The protein below binds the small molecule below.
Small molecule (SMILES): Cc1ccc(Nc2cc(N[C@@H]3CCCC[C@@H]3N)nnc2C(N)=O)nc1C

Sequence of chain 1.A:
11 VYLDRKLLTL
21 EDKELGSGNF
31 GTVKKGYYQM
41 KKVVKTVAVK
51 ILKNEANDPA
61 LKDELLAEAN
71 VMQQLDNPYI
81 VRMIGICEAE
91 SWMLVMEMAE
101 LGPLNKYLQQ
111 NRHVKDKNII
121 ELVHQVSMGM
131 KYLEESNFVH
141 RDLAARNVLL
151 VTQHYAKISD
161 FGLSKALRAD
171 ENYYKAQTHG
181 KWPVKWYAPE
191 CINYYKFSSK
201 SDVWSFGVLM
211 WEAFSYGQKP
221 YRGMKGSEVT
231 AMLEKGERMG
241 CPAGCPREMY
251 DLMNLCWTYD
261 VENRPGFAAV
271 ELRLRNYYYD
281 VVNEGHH

Binding-site contacts:
Ligand atom N25 contacts residue ASP160 of chain 1.A at 2.7 Å (salt-bridge).
Ligand atom C12 contacts residue GLY102 of chain 1.A at 3.9 Å.
Ligand atom C15 contacts residue ALA99 of chain 1.A at 3.2 Å (hydrophobic).
Ligand atom C5 contacts residue LEU149 of chain 1.A at 3.2 Å (hydrophobic).
Ligand atom C5 contacts residue ALA48 of chain 1.A at 4.0 Å (hydrophobic).
Ligand atom N25 contacts residue ASN147 of chain 1.A at 3.3 Å (h-bond).
Ligand atom C14 contacts residue GLU100 of chain 1.A at 3.8 Å.
Ligand atom C9 contacts residue ALA48 of chain 1.A at 3.5 Å (hydrophobic).
Ligand atom C19 contacts residue PRO103 of chain 1.A at 3.9 Å (hydrophobic).
Ligand atom N11 contacts residue GLU97 of chain 1.A at 3.0 Å (salt-bridge).
Ligand atom C6 contacts residue LEU149 of chain 1.A at 3.1 Å (hydrophobic).
Ligand atom C8 contacts residue LEU149 of chain 1.A at 3.7 Å (hydrophobic).
Ligand atom C9 contacts residue LEU149 of chain 1.A at 3.5 Å (hydrophobic).
Ligand atom N25 contacts residue ARG146 of chain 1.A at 2.9 Å (salt-bridge).
Ligand atom N4 contacts residue MET96 of chain 1.A at 3.5 Å.
Ligand atom N2 contacts residue VAL33 of chain 1.A at 3.9 Å.
Ligand atom N11 contacts residue ALA48 of chain 1.A at 3.6 Å.
Ligand atom O10 contacts residue LEU149 of chain 1.A at 3.5 Å.
Ligand atom C18 contacts residue PRO103 of chain 1.A at 3.7 Å (hydrophobic).
Ligand atom C24 contacts residue ASP160 of chain 1.A at 3.9 Å.
Ligand atom C14 contacts residue GLY102 of chain 1.A at 3.5 Å.
Ligand atom C19 contacts residue LEU25 of chain 1.A at 3.5 Å (hydrophobic).
Ligand atom O10 contacts residue ALA99 of chain 1.A at 3.0 Å (h-bond).
Ligand atom N4 contacts residue LEU149 of chain 1.A at 3.8 Å.
Ligand atom O10 contacts residue GLU97 of chain 1.A at 3.8 Å.
Ligand atom N11 contacts residue VAL81 of chain 1.A at 3.8 Å.
Ligand atom C22 contacts residue ASP160 of chain 1.A at 4.0 Å.
Ligand atom N11 contacts residue MET96 of chain 1.A at 3.6 Å.
Ligand atom O10 contacts residue ALA48 of chain 1.A at 3.5 Å.
Ligand atom C1 contacts residue ASP160 of chain 1.A at 4.0 Å.
Ligand atom C9 contacts residue GLU97 of chain 1.A at 3.9 Å.
Ligand atom C26 contacts residue ARG146 of chain 1.A at 3.9 Å.
Ligand atom C15 contacts residue GLY102 of chain 1.A at 3.7 Å.
Ligand atom N2 contacts residue ASP160 of chain 1.A at 3.2 Å (salt-bridge).
Ligand atom O10 contacts residue MET98 of chain 1.A at 3.8 Å.
Ligand atom C21 contacts residue SER27 of chain 1.A at 3.3 Å.
Ligand atom C24 contacts residue ARG146 of chain 1.A at 3.7 Å.
Ligand atom N3 contacts residue MET96 of chain 1.A at 4.0 Å.
Ligand atom N3 contacts residue ASP160 of chain 1.A at 3.9 Å.
Ligand atom N7 contacts residue LEU149 of chain 1.A at 3.3 Å.